Sequence of chain 1.B:
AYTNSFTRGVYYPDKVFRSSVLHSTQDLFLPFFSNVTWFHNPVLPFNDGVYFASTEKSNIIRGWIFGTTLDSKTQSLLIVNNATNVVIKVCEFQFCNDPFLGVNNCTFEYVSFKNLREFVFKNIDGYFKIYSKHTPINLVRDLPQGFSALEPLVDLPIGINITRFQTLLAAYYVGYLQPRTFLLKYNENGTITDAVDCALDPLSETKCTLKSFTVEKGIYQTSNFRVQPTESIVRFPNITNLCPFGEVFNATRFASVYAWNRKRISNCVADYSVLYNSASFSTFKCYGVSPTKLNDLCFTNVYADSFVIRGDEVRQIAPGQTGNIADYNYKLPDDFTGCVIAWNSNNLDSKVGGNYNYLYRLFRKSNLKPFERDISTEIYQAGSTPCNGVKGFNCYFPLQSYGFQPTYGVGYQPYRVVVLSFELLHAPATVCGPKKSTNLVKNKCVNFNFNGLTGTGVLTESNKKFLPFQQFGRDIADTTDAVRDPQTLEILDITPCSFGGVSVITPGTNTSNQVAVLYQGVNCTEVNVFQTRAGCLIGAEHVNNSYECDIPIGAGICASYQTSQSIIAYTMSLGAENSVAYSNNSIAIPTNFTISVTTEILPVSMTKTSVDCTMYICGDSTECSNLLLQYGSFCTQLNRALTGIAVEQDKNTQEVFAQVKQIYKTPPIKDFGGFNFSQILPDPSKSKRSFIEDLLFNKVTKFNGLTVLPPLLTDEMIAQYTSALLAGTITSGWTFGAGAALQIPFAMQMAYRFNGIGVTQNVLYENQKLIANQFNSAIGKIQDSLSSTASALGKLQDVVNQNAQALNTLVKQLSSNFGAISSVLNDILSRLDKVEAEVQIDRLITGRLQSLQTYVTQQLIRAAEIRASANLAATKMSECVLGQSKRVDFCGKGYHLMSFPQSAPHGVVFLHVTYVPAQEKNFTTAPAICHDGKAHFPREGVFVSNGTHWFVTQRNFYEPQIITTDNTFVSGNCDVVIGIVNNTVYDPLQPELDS

Binding-site contacts:
Ligand atom C8 contacts residue PHE374 of chain 1.B at 3.5 Å (hydrophobic).
Ligand atom C8 contacts residue SER371 of chain 1.B at 3.8 Å.
Ligand atom O5 contacts residue ASN343 of chain 1.B at 2.3 Å (h-bond).
Ligand atom C5 contacts residue ASN343 of chain 1.B at 3.7 Å.
Ligand atom O3 contacts residue VAL367 of chain 1.B at 3.8 Å.
Ligand atom N2 contacts residue ASN343 of chain 1.B at 3.0 Å (h-bond).
Ligand atom C8 contacts residue PHE342 of chain 1.B at 4.0 Å (hydrophobic).
Ligand atom C2 contacts residue ASN343 of chain 1.B at 2.5 Å.
Ligand atom C7 contacts residue ASN343 of chain 1.B at 3.8 Å.
Ligand atom C1 contacts residue ASN343 of chain 1.B at 1.4 Å.
Ligand atom C3 contacts residue ASN343 of chain 1.B at 3.9 Å.
Ligand atom C7 contacts residue PHE342 of chain 1.B at 4.2 Å (hydrophobic).
Ligand atom N2 contacts residue PHE342 of chain 1.B at 4.0 Å.
Ligand atom C8 contacts residue SER373 of chain 1.B at 4.4 Å.
Ligand atom C4 contacts residue ASN343 of chain 1.B at 4.2 Å.
Ligand atom O7 contacts residue ASN343 of chain 1.B at 4.0 Å.

The protein below binds the small molecule below.
Small molecule (SMILES): CC(=O)N[C@@H]1[C@@H](O)[C@H](O)[C@@H](CO)O[C@H]1O